The small molecule below binds the protein below.
Small molecule (SMILES): CC(=O)N[C@@H]1[C@@H](O)[C@H](O)[C@@H](CO)O[C@H]1O

Binding-site contacts:
Ligand atom C8 contacts residue SIA1 of chain 1.L at 3.5 Å.
Ligand atom N2 contacts residue ASN61 of chain 1.B at 2.8 Å (h-bond).
Ligand atom C6 contacts residue LEU16 of chain 1.B at 4.0 Å (hydrophobic).
Ligand atom C2 contacts residue ASN61 of chain 1.B at 2.4 Å.
Ligand atom O7 contacts residue ASN61 of chain 1.B at 3.9 Å.
Ligand atom C8 contacts residue ASN61 of chain 1.B at 3.7 Å.
Ligand atom C1 contacts residue ASN61 of chain 1.B at 1.4 Å.
Ligand atom C6 contacts residue PRO5 of chain 1.B at 4.3 Å (hydrophobic).
Ligand atom C3 contacts residue ASN61 of chain 1.B at 3.8 Å.
Ligand atom C5 contacts residue ASN61 of chain 1.B at 3.7 Å.
Ligand atom C4 contacts residue ASN61 of chain 1.B at 4.2 Å.
Ligand atom O6 contacts residue PRO5 of chain 1.B at 4.3 Å.
Ligand atom O5 contacts residue ASN61 of chain 1.B at 2.4 Å (h-bond).
Ligand atom O5 contacts residue LEU16 of chain 1.B at 3.9 Å.
Ligand atom C5 contacts residue LEU16 of chain 1.B at 4.5 Å (hydrophobic).
Ligand atom C7 contacts residue ASN61 of chain 1.B at 3.3 Å.

Sequence of chain 1.B:
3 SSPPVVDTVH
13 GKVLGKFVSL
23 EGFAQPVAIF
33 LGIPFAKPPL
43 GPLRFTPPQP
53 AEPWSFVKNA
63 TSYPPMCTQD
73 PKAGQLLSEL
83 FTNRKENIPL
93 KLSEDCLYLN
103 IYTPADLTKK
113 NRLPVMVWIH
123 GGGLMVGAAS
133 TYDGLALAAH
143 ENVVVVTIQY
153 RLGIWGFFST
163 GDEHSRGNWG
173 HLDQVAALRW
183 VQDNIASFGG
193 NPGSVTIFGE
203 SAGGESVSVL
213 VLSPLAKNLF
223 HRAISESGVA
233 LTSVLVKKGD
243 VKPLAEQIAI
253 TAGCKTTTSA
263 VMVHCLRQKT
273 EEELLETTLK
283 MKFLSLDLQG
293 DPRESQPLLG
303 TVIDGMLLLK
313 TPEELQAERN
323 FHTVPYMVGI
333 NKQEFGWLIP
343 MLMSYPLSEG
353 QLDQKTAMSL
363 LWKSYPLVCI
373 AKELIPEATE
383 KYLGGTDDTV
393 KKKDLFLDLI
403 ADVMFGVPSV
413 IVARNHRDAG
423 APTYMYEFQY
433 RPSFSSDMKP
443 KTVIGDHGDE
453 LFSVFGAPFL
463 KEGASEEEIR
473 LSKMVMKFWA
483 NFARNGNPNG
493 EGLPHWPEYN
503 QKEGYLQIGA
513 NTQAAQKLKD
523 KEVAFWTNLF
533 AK